Binding-site contacts:
Ligand atom SG contacts residue ALA241 of chain 51.C at 3.5 Å (h-bond).
Ligand atom CA contacts residue TYR152 of chain 55.A at 3.8 Å (hydrophobic).
Ligand atom CB contacts residue ASP150 of chain 55.A at 3.6 Å.
Ligand atom N contacts residue GLN155 of chain 55.A at 4.3 Å.
Ligand atom O contacts residue GLY1 of chain 51.E at 2.2 Å (h-bond).
Ligand atom C contacts residue ASP150 of chain 55.A at 3.8 Å.
Ligand atom SG contacts residue GLY1 of chain 51.E at 4.2 Å.
Ligand atom N contacts residue GLU239 of chain 51.C at 3.0 Å (salt-bridge).
Ligand atom C contacts residue TYR152 of chain 55.A at 3.6 Å (hydrophobic).
Ligand atom N contacts residue ASP150 of chain 55.A at 4.4 Å.
Ligand atom C contacts residue MET78 of chain 51.A at 4.2 Å (hydrophobic).
Ligand atom O contacts residue TYR95 of chain 51.A at 3.6 Å.
Ligand atom O contacts residue TYR152 of chain 55.A at 3.6 Å.
Ligand atom N contacts residue TYR152 of chain 55.A at 3.5 Å.
Ligand atom SG contacts residue GLY240 of chain 51.C at 4.0 Å.
Ligand atom C contacts residue GLN155 of chain 55.A at 4.2 Å.
Ligand atom CA contacts residue GLU239 of chain 51.C at 3.9 Å.
Ligand atom C contacts residue GLY1 of chain 51.E at 1.3 Å.
Ligand atom CA contacts residue SER151 of chain 55.A at 4.0 Å.
Ligand atom C contacts residue TYR95 of chain 51.A at 4.5 Å (hydrophobic).
Ligand atom O contacts residue GLN155 of chain 55.A at 3.0 Å (h-bond).
Ligand atom N contacts residue GLY1 of chain 51.E at 3.7 Å.
Ligand atom SG contacts residue MET78 of chain 51.A at 3.8 Å.
Ligand atom CB contacts residue GLU239 of chain 51.C at 4.0 Å.
Ligand atom C contacts residue SER151 of chain 55.A at 3.9 Å.
Ligand atom CA contacts residue GLY1 of chain 51.E at 2.4 Å.
Ligand atom N contacts residue GLN238 of chain 51.C at 3.8 Å.
Ligand atom SG contacts residue GLU239 of chain 51.C at 4.3 Å.
Ligand atom CA contacts residue ASP150 of chain 55.A at 3.3 Å.
Ligand atom CB contacts residue GLY1 of chain 51.E at 3.1 Å.
Ligand atom O contacts residue LEU75 of chain 51.A at 4.4 Å.
Ligand atom CB contacts residue MET78 of chain 51.A at 3.9 Å (hydrophobic).
Ligand atom SG contacts residue TYR95 of chain 51.A at 3.8 Å.

Sequence of chain 51.A:
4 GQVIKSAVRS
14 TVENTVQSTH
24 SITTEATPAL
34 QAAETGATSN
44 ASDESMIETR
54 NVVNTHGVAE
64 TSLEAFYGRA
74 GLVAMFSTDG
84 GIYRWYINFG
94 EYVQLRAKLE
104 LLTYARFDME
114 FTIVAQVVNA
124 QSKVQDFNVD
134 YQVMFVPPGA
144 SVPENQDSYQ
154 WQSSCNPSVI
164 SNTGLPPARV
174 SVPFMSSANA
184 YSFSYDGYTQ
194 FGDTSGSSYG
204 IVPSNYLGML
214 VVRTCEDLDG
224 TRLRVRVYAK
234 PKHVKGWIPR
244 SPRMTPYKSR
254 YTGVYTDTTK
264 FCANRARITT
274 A

Sequence of chain 51.C:
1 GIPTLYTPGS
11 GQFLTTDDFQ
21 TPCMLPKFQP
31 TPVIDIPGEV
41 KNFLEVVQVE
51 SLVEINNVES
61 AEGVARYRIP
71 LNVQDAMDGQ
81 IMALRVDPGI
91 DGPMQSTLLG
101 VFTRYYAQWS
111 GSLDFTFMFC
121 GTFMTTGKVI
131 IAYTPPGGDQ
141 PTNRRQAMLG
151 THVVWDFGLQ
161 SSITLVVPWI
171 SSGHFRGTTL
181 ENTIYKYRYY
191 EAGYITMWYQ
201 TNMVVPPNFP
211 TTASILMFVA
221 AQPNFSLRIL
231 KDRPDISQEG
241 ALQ

This small molecule binds to this protein.
Small molecule (SMILES): N[C@@H](CS)C(=O)O

Sequence of chain 55.A:
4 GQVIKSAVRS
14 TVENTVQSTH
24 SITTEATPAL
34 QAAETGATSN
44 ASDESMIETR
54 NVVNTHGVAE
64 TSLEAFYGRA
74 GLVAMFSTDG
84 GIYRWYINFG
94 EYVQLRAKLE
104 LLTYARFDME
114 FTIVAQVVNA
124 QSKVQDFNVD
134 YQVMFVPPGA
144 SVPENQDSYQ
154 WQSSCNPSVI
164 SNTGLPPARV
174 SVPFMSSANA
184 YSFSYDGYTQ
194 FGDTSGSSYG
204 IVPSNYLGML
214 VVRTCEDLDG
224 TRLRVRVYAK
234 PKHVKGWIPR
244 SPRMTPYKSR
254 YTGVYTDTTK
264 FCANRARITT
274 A